Binding-site contacts:
Ligand atom C4 contacts residue ASN207 of chain 1.A at 4.3 Å.
Ligand atom O5 contacts residue ASN207 of chain 1.A at 2.5 Å (h-bond).
Ligand atom C5 contacts residue ASN207 of chain 1.A at 3.7 Å.
Ligand atom C3 contacts residue ASN207 of chain 1.A at 3.8 Å.
Ligand atom O6 contacts residue ASN207 of chain 1.A at 4.0 Å.
Ligand atom C8 contacts residue ASN207 of chain 1.A at 4.4 Å.
Ligand atom C1 contacts residue ASN207 of chain 1.A at 1.4 Å.
Ligand atom C2 contacts residue ASN207 of chain 1.A at 2.6 Å.
Ligand atom C7 contacts residue ASN207 of chain 1.A at 3.5 Å.
Ligand atom O7 contacts residue ASN207 of chain 1.A at 3.7 Å.
Ligand atom N2 contacts residue ASN207 of chain 1.A at 2.9 Å (h-bond).

Sequence of chain 1.A:
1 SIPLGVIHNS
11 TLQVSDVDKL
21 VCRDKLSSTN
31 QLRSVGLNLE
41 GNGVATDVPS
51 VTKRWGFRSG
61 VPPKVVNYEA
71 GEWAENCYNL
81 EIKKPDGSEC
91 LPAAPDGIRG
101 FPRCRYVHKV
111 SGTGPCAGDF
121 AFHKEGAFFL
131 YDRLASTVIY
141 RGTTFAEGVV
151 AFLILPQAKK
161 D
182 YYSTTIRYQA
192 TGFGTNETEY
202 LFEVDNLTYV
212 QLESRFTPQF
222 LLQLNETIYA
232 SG

A protein and the small-molecule ligand that binds it are described below.
Small molecule (SMILES): CC(=O)N[C@@H]1[C@@H](O)[C@H](O)[C@@H](CO)O[C@H]1O